Sequence of chain 1.A:
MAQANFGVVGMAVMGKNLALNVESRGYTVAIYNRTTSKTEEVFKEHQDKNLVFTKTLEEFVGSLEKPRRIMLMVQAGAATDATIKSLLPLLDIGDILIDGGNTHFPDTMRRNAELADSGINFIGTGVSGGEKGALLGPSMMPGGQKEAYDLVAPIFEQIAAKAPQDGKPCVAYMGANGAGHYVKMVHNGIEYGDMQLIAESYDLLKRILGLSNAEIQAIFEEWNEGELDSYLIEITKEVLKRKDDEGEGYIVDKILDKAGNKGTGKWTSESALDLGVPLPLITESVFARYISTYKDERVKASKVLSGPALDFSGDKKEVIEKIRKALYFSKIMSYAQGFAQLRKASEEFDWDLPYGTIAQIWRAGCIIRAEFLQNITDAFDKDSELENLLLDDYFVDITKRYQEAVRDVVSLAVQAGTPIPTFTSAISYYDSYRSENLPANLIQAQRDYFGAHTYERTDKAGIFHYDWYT

Binding-site contacts:
Ligand atom O3 contacts residue HIS455 of chain 1.B at 3.3 Å.
Ligand atom O1 contacts residue ASN190 of chain 1.A at 3.0 Å (h-bond).
Ligand atom P contacts residue LYS264 of chain 1.A at 3.9 Å.
Ligand atom P contacts residue ARG449 of chain 1.B at 3.6 Å.
Ligand atom O5 contacts residue HIS455 of chain 1.B at 3.6 Å (h-bond).
Ligand atom O1 contacts residue LYS186 of chain 1.A at 2.8 Å (salt-bridge).
Ligand atom N contacts residue PHE452 of chain 1.B at 3.9 Å.
Ligand atom O2 contacts residue NAP1 of chain 1.D at 2.8 Å (h-bond).
Ligand atom O1 contacts residue ASN104 of chain 1.A at 2.8 Å (h-bond).
Ligand atom C1 contacts residue NAP1 of chain 1.D at 3.5 Å.
Ligand atom C3 contacts residue HIS455 of chain 1.B at 3.9 Å.
Ligand atom P contacts residue TYR194 of chain 1.A at 3.4 Å.
Ligand atom C1 contacts residue LYS186 of chain 1.A at 3.9 Å.
Ligand atom C4 contacts residue GLU193 of chain 1.A at 3.7 Å.
Ligand atom O2 contacts residue HIS455 of chain 1.B at 2.9 Å (h-bond).
Ligand atom C2 contacts residue ASN104 of chain 1.A at 3.7 Å.
Ligand atom O4 contacts residue TYR194 of chain 1.A at 3.9 Å.
Ligand atom C1 contacts residue ASN190 of chain 1.A at 3.6 Å.
Ligand atom O7 contacts residue LYS264 of chain 1.A at 2.8 Å (salt-bridge).
Ligand atom O6 contacts residue ARG449 of chain 1.B at 2.9 Å (salt-bridge).
Ligand atom O2 contacts residue PHE452 of chain 1.B at 3.5 Å.
Ligand atom O7 contacts residue TYR194 of chain 1.A at 2.4 Å (h-bond).
Ligand atom O7 contacts residue THR266 of chain 1.A at 4.0 Å.
Ligand atom ON contacts residue GLU193 of chain 1.A at 3.2 Å (salt-bridge).
Ligand atom O7 contacts residue GLY265 of chain 1.A at 3.8 Å.
Ligand atom O1 contacts residue NAP1 of chain 1.D at 3.5 Å.
Ligand atom O6 contacts residue TYR194 of chain 1.A at 3.6 Å (h-bond).
Ligand atom O4 contacts residue THR266 of chain 1.A at 3.9 Å.
Ligand atom O5 contacts residue LYS264 of chain 1.A at 3.6 Å.
Ligand atom C3 contacts residue ASN190 of chain 1.A at 3.8 Å.
Ligand atom ON contacts residue LYS186 of chain 1.A at 3.9 Å.
Ligand atom C1 contacts residue ASN104 of chain 1.A at 3.6 Å.
Ligand atom ON contacts residue HIS189 of chain 1.A at 3.8 Å.
Ligand atom O5 contacts residue ARG449 of chain 1.B at 2.9 Å (salt-bridge).
Ligand atom ON contacts residue ASN190 of chain 1.A at 3.0 Å (h-bond).
Ligand atom O6 contacts residue ARG291 of chain 1.A at 2.9 Å (salt-bridge).
Ligand atom C2 contacts residue HIS455 of chain 1.B at 3.9 Å.
Ligand atom O7 contacts residue ASN263 of chain 1.A at 3.6 Å.
Ligand atom C2 contacts residue NAP1 of chain 1.D at 3.5 Å.
Ligand atom C3 contacts residue ASN104 of chain 1.A at 3.6 Å.

Sequence of chain 1.B:
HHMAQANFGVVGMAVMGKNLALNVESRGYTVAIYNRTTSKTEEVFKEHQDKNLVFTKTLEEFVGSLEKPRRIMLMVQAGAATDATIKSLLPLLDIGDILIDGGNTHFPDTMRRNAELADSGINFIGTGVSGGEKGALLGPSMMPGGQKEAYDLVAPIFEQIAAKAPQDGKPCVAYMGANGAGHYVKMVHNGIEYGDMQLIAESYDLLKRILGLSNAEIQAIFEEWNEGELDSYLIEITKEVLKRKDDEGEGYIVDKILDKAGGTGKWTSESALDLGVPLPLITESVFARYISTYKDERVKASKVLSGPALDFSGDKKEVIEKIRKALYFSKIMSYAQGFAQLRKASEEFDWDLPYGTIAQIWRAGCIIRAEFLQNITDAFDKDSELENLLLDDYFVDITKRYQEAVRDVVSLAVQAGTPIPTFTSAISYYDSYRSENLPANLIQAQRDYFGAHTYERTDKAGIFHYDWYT

This small molecule binds to this protein.
Small molecule (SMILES): O=C(NO)[C@H](O)[C@H](O)COP(=O)(O)O